This small molecule binds to this protein.
Small molecule (SMILES): CC(=O)C(=O)O

Binding-site contacts:
Ligand atom O3 contacts residue MN1 of chain 1.L at 3.2 Å.
Ligand atom OXT contacts residue ASP309 of chain 1.A at 3.7 Å.
Ligand atom O contacts residue MN1 of chain 1.L at 3.0 Å.
Ligand atom O contacts residue ALA306 of chain 1.A at 4.1 Å.
Ligand atom CB contacts residue MET373 of chain 1.A at 4.0 Å (hydrophobic).
Ligand atom C contacts residue LYS283 of chain 1.A at 4.5 Å.
Ligand atom CA contacts residue ALA306 of chain 1.A at 4.0 Å (hydrophobic).
Ligand atom CA contacts residue MN1 of chain 1.L at 4.0 Å.
Ligand atom CB contacts residue MET304 of chain 1.A at 4.0 Å (hydrophobic).
Ligand atom OXT contacts residue ARG307 of chain 1.A at 3.8 Å.
Ligand atom O3 contacts residue GLU285 of chain 1.A at 3.6 Å.
Ligand atom OXT contacts residue GLU285 of chain 1.A at 4.5 Å.
Ligand atom O3 contacts residue ASP309 of chain 1.A at 4.3 Å.
Ligand atom O contacts residue ASP309 of chain 1.A at 2.8 Å (salt-bridge).
Ligand atom OXT contacts residue THR341 of chain 1.A at 2.9 Å (h-bond).
Ligand atom CB contacts residue LYS283 of chain 1.A at 3.7 Å.
Ligand atom O contacts residue GLU285 of chain 1.A at 2.8 Å (salt-bridge).
Ligand atom O3 contacts residue LYS283 of chain 1.A at 2.7 Å (salt-bridge).
Ligand atom C contacts residue GLY308 of chain 1.A at 4.2 Å.
Ligand atom CA contacts residue LYS283 of chain 1.A at 3.4 Å.
Ligand atom O contacts residue GLY308 of chain 1.A at 4.1 Å.
Ligand atom C contacts residue MN1 of chain 1.L at 4.0 Å.
Ligand atom O3 contacts residue ARG86 of chain 1.A at 4.2 Å.
Ligand atom C contacts residue ALA306 of chain 1.A at 3.6 Å (hydrophobic).
Ligand atom C contacts residue THR341 of chain 1.A at 3.9 Å.
Ligand atom CB contacts residue ARG86 of chain 1.A at 3.9 Å.
Ligand atom OXT contacts residue ALA306 of chain 1.A at 3.4 Å.
Ligand atom OXT contacts residue GLY308 of chain 1.A at 3.1 Å (h-bond).
Ligand atom CB contacts residue THR341 of chain 1.A at 3.8 Å.
Ligand atom CA contacts residue THR341 of chain 1.A at 4.3 Å.
Ligand atom C contacts residue ASP309 of chain 1.A at 3.9 Å.
Ligand atom CA contacts residue GLU285 of chain 1.A at 3.9 Å.
Ligand atom C contacts residue GLU285 of chain 1.A at 3.5 Å.
Ligand atom CB contacts residue ALA306 of chain 1.A at 4.3 Å (hydrophobic).

Sequence of chain 1.A:
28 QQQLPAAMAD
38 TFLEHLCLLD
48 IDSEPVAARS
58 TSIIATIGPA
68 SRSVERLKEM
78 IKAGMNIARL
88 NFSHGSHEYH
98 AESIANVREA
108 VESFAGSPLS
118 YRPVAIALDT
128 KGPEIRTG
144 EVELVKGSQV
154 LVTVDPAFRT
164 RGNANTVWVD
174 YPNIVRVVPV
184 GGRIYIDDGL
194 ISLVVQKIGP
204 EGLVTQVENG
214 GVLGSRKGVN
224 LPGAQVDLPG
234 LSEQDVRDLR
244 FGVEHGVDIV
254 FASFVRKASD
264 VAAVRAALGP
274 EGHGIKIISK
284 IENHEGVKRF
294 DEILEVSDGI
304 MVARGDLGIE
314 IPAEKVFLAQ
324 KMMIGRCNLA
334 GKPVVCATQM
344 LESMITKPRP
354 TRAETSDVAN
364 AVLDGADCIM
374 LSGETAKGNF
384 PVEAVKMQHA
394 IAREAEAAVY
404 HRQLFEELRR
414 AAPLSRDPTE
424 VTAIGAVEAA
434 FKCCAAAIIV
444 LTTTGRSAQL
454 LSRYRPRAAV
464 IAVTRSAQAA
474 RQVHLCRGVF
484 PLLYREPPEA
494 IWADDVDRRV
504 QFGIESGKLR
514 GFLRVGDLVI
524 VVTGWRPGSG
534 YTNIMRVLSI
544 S